Binding-site contacts:
Ligand atom C3 contacts residue ASN601 of chain 1.B at 4.0 Å.
Ligand atom O5 contacts residue ASN601 of chain 1.B at 2.5 Å (h-bond).
Ligand atom C1 contacts residue ASN601 of chain 1.B at 1.6 Å.
Ligand atom C5 contacts residue ASN601 of chain 1.B at 3.7 Å.
Ligand atom C4 contacts residue ASN601 of chain 1.B at 4.4 Å.
Ligand atom C2 contacts residue ASN601 of chain 1.B at 2.8 Å.
Ligand atom O7 contacts residue ASN601 of chain 1.B at 4.4 Å.
Ligand atom N2 contacts residue ASN601 of chain 1.B at 3.1 Å (h-bond).
Ligand atom C7 contacts residue ASN601 of chain 1.B at 4.0 Å.

This protein binds this small molecule.
Small molecule (SMILES): CC(=O)N[C@@H]1[C@@H](O)[C@H](O)[C@@H](CO)O[C@H]1O

Sequence of chain 1.B:
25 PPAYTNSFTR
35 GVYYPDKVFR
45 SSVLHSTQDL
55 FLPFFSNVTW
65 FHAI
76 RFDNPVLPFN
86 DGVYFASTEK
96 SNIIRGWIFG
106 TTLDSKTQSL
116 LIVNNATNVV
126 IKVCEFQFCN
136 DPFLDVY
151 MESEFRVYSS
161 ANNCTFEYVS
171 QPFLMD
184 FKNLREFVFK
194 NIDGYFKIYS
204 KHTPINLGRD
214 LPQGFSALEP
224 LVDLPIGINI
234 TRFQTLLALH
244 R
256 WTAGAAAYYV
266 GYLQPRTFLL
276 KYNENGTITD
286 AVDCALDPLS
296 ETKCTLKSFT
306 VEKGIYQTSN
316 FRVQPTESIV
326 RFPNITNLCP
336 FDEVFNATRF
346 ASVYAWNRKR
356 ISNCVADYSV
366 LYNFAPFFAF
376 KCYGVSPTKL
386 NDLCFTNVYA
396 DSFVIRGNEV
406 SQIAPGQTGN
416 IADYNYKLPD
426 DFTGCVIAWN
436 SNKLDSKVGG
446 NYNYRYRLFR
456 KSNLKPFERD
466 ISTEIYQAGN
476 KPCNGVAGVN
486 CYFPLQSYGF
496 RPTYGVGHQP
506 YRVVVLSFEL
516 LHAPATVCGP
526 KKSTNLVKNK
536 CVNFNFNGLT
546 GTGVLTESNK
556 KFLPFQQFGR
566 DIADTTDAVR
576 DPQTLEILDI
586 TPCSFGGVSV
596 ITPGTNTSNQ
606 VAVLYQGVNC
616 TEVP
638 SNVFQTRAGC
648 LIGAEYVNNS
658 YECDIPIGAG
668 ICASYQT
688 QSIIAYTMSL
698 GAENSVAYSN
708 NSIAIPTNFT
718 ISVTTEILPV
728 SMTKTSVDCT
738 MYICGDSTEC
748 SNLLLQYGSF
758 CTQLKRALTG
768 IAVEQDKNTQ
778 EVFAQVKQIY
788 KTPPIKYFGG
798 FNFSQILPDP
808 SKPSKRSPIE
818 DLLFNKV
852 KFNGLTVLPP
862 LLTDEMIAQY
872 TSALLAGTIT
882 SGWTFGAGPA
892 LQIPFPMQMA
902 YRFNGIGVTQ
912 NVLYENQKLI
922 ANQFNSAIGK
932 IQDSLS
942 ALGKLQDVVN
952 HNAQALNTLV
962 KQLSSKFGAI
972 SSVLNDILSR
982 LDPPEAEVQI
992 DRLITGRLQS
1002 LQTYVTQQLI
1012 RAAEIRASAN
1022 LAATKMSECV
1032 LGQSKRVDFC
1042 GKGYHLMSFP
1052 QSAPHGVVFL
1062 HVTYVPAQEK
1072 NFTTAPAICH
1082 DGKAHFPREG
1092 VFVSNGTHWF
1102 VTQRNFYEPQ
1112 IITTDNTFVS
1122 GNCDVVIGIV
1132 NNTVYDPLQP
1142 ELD